Binding-site contacts:
Ligand atom C40 contacts residue HIS438 of chain 8.A at 3.5 Å.
Ligand atom C17 contacts residue ILE69 of chain 8.A at 3.9 Å (hydrophobic).
Ligand atom C26 contacts residue PHE329 of chain 8.A at 3.9 Å (hydrophobic).
Ligand atom C39 contacts residue MET437 of chain 8.A at 3.7 Å (hydrophobic).
Ligand atom C24 contacts residue LEA1 of chain 8.K at 3.9 Å.
Ligand atom C40 contacts residue TRP82 of chain 8.A at 3.7 Å (hydrophobic).
Ligand atom C18 contacts residue THR120 of chain 8.A at 4.0 Å.
Ligand atom C39 contacts residue ALA328 of chain 8.A at 3.9 Å (hydrophobic).
Ligand atom C33 contacts residue SER198 of chain 8.A at 4.0 Å.
Ligand atom C41 contacts residue TRP82 of chain 8.A at 3.8 Å (hydrophobic).
Ligand atom C29 contacts residue PHE329 of chain 8.A at 3.2 Å (hydrophobic).
Ligand atom C33 contacts residue GLY115 of chain 8.A at 3.9 Å.
Ligand atom C40 contacts residue TYR440 of chain 8.A at 3.9 Å (hydrophobic).
Ligand atom C35 contacts residue LEA1 of chain 8.K at 3.9 Å.
Ligand atom C32 contacts residue TYR128 of chain 8.A at 3.8 Å (hydrophobic).
Ligand atom C38 contacts residue TRP430 of chain 8.A at 3.5 Å (hydrophobic).
Ligand atom C27 contacts residue LEA1 of chain 8.K at 3.3 Å.
Ligand atom C19 contacts residue ASP70 of chain 8.A at 3.7 Å.
Ligand atom C31 contacts residue TRP82 of chain 8.A at 3.8 Å (hydrophobic).
Ligand atom C35 contacts residue HIS438 of chain 8.A at 3.9 Å.
Ligand atom N16 contacts residue ILE69 of chain 8.A at 3.0 Å (h-bond).
Ligand atom C32 contacts residue TRP82 of chain 8.A at 3.5 Å (hydrophobic).
Ligand atom C28 contacts residue PHE329 of chain 8.A at 2.0 Å (hydrophobic).
Ligand atom C18 contacts residue ASN68 of chain 8.A at 3.9 Å.
Ligand atom C28 contacts residue LEA1 of chain 8.K at 3.6 Å.
Ligand atom C33 contacts residue GLU197 of chain 8.A at 3.3 Å.
Ligand atom N16 contacts residue ASN68 of chain 8.A at 3.4 Å (h-bond).
Ligand atom C29 contacts residue LEA1 of chain 8.K at 3.9 Å.
Ligand atom C26 contacts residue LEA1 of chain 8.K at 3.1 Å.
Ligand atom C34 contacts residue SER198 of chain 8.A at 3.5 Å.
Ligand atom C34 contacts residue GLU197 of chain 8.A at 3.3 Å.
Ligand atom C33 contacts residue GLY116 of chain 8.A at 3.8 Å.
Ligand atom C25 contacts residue LEA1 of chain 8.K at 3.4 Å.
Ligand atom C32 contacts residue GLY115 of chain 8.A at 4.0 Å.
Ligand atom C27 contacts residue PHE329 of chain 8.A at 2.5 Å (hydrophobic).
Ligand atom C37 contacts residue TYR332 of chain 8.A at 3.5 Å (hydrophobic).
Ligand atom C38 contacts residue TYR332 of chain 8.A at 3.5 Å (hydrophobic).
Ligand atom C39 contacts residue TRP430 of chain 8.A at 3.6 Å (hydrophobic).
Ligand atom C20 contacts residue ASP70 of chain 8.A at 3.8 Å.
Ligand atom C33 contacts residue TYR128 of chain 8.A at 3.9 Å (hydrophobic).

This protein binds this small molecule.
Small molecule (SMILES): O=C(/C=C/C=C/c1ccc2c(c1)OCO2)NCCCCCC[PH](c1ccccc1)(c1ccccc1)c1ccccc1

Sequence of chain 8.A:
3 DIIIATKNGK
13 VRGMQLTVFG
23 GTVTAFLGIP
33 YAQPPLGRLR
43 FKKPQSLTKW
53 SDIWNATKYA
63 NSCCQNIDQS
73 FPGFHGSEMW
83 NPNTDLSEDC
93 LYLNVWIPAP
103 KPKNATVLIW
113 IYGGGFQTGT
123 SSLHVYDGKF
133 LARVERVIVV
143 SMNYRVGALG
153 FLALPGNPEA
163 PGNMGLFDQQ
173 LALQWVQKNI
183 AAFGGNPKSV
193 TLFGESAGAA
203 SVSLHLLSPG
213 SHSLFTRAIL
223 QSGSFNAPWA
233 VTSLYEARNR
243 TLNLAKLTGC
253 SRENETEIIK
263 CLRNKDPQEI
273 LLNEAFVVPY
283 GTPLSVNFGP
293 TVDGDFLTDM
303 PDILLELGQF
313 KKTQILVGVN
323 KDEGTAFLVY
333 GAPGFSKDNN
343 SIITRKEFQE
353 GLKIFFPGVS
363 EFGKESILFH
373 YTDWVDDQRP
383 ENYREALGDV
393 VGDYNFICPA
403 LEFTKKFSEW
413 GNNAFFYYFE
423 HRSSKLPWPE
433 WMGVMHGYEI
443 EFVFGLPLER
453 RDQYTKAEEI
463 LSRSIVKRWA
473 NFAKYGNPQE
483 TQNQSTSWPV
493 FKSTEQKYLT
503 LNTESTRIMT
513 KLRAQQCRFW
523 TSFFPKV